A small-molecule ligand and the protein it binds are described below.
Small molecule (SMILES): CC(C)CC(=O)N[C@H](C(=O)N[C@H](C(=O)N[C@@H](CC(C)C)[C@@H](O)CC(=O)N[C@@H](C)C(=O)N[C@@H](CC(C)C)[C@@H](O)CC(=O)O)C(C)C)C(C)C

Binding-site contacts:
Ligand atom CM contacts residue ASP219 of chain 1.A at 3.5 Å.
Ligand atom CA contacts residue ASP81 of chain 1.A at 3.7 Å.
Ligand atom O contacts residue GLY80 of chain 1.A at 2.9 Å (h-bond).
Ligand atom O contacts residue GLY80 of chain 1.A at 3.3 Å (h-bond).
Ligand atom O contacts residue TYR79 of chain 1.A at 3.4 Å.
Ligand atom CG1 contacts residue GLY221 of chain 1.A at 3.5 Å.
Ligand atom OH contacts residue GLY221 of chain 1.A at 3.7 Å.
Ligand atom CD2 contacts residue PHE194 of chain 1.A at 3.7 Å (hydrophobic).
Ligand atom CH contacts residue ASP35 of chain 1.A at 3.1 Å.
Ligand atom CB contacts residue GLY221 of chain 1.A at 3.4 Å.
Ligand atom OH contacts residue ASP35 of chain 1.A at 2.5 Å (salt-bridge).
Ligand atom N contacts residue THR222 of chain 1.A at 3.5 Å (h-bond).
Ligand atom O contacts residue THR222 of chain 1.A at 3.1 Å.
Ligand atom O contacts residue THR223 of chain 1.A at 2.9 Å (h-bond).
Ligand atom CD1 contacts residue ASP33 of chain 1.A at 3.8 Å.
Ligand atom CA contacts residue THR223 of chain 1.A at 3.5 Å.
Ligand atom CA contacts residue TYR79 of chain 1.A at 3.7 Å (hydrophobic).
Ligand atom CA contacts residue ASP15 of chain 1.A at 3.8 Å.
Ligand atom CG2 contacts residue ASP81 of chain 1.A at 3.5 Å.
Ligand atom O contacts residue TYR79 of chain 1.A at 3.6 Å.
Ligand atom CB contacts residue GLY37 of chain 1.A at 3.7 Å.
Ligand atom CD1 contacts residue GLY221 of chain 1.A at 3.7 Å.
Ligand atom CB contacts residue ASP35 of chain 1.A at 3.3 Å.
Ligand atom C contacts residue TYR79 of chain 1.A at 3.7 Å (hydrophobic).
Ligand atom CG1 contacts residue THR222 of chain 1.A at 3.7 Å.
Ligand atom N contacts residue GLY221 of chain 1.A at 3.3 Å (h-bond).
Ligand atom O contacts residue SER78 of chain 1.A at 3.0 Å (h-bond).
Ligand atom N contacts residue GLY37 of chain 1.A at 3.1 Å (h-bond).
Ligand atom OH contacts residue ASP219 of chain 1.A at 2.6 Å (salt-bridge).
Ligand atom CG1 contacts residue GLY80 of chain 1.A at 3.7 Å.
Ligand atom N contacts residue ASP81 of chain 1.A at 3.6 Å.
Ligand atom OH contacts residue GLY80 of chain 1.A at 3.4 Å (h-bond).
Ligand atom OH contacts residue GLY37 of chain 1.A at 3.7 Å.
Ligand atom CH contacts residue ASP219 of chain 1.A at 3.7 Å.
Ligand atom CD2 contacts residue TYR79 of chain 1.A at 3.5 Å (hydrophobic).
Ligand atom CA contacts residue THR222 of chain 1.A at 3.5 Å.
Ligand atom OH contacts residue TYR79 of chain 1.A at 3.4 Å.
Ligand atom CG contacts residue GLY221 of chain 1.A at 3.5 Å.
Ligand atom O contacts residue ASP81 of chain 1.A at 3.3 Å (salt-bridge).
Ligand atom N contacts residue THR223 of chain 1.A at 3.1 Å (h-bond).

Sequence of chain 1.A:
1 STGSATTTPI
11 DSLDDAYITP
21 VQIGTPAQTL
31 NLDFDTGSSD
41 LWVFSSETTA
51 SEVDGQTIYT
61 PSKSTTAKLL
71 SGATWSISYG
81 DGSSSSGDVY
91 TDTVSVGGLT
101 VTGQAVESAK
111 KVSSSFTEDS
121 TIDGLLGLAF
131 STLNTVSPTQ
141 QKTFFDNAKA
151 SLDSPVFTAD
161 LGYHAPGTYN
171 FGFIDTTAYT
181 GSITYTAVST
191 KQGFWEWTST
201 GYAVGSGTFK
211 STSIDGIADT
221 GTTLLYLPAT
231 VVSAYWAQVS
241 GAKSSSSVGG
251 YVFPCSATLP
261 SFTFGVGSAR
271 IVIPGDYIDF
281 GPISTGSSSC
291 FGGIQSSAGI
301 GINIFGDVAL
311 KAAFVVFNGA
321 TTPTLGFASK